Sequence of chain 1.A:
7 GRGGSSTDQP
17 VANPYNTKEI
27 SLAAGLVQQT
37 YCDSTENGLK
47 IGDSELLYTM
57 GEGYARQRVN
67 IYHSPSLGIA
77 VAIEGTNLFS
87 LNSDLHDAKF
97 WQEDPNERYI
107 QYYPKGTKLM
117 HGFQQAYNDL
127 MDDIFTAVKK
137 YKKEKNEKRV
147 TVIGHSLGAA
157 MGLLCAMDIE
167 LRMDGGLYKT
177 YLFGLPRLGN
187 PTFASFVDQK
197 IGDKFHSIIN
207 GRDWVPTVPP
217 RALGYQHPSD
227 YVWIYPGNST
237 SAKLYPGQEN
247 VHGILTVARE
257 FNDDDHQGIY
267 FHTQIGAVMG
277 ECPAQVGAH

A protein and the small-molecule ligand that binds it are described below.
Small molecule (SMILES): CC(=O)N[C@H]1[C@H](O[C@H]2[C@H](O)[C@@H](NC(C)=O)CO[C@@H]2CO)O[C@H](CO)[C@@H](O[C@@H]2O[C@H](CO)[C@@H](O)[C@H](O)[C@@H]2O)[C@@H]1O

Binding-site contacts:
Ligand atom C5 contacts residue GLY264 of chain 1.A at 3.8 Å.
Ligand atom O3 contacts residue ASP260 of chain 1.A at 3.6 Å.
Ligand atom O6 contacts residue ILE265 of chain 1.A at 4.0 Å.
Ligand atom O5 contacts residue GLY264 of chain 1.A at 3.8 Å.
Ligand atom C5 contacts residue GLN263 of chain 1.A at 3.9 Å.
Ligand atom C2 contacts residue ASP260 of chain 1.A at 3.9 Å.
Ligand atom O5 contacts residue ASP260 of chain 1.A at 3.5 Å.
Ligand atom C5 contacts residue ASP260 of chain 1.A at 3.6 Å.
Ligand atom C5 contacts residue ASN234 of chain 1.A at 3.6 Å.
Ligand atom C3 contacts residue ASP261 of chain 1.A at 4.2 Å.
Ligand atom C2 contacts residue ASN234 of chain 1.A at 2.4 Å.
Ligand atom C1 contacts residue ASP261 of chain 1.A at 4.1 Å.
Ligand atom C4 contacts residue ASN234 of chain 1.A at 4.2 Å.
Ligand atom C1 contacts residue GLY264 of chain 1.A at 4.0 Å.
Ligand atom N2 contacts residue ASN234 of chain 1.A at 2.9 Å (h-bond).
Ligand atom C7 contacts residue ASP261 of chain 1.A at 3.8 Å.
Ligand atom C6 contacts residue GLN270 of chain 1.A at 3.5 Å.
Ligand atom C7 contacts residue ASN234 of chain 1.A at 3.6 Å.
Ligand atom C8 contacts residue ASP261 of chain 1.A at 3.5 Å.
Ligand atom N2 contacts residue ASP261 of chain 1.A at 2.9 Å (salt-bridge).
Ligand atom C6 contacts residue GLN263 of chain 1.A at 3.5 Å.
Ligand atom O6 contacts residue GLN263 of chain 1.A at 2.7 Å (h-bond).
Ligand atom C4 contacts residue ASP260 of chain 1.A at 3.9 Å.
Ligand atom O6 contacts residue GLN270 of chain 1.A at 2.9 Å (h-bond).
Ligand atom C2 contacts residue ASP261 of chain 1.A at 3.9 Å.
Ligand atom O6 contacts residue ASP260 of chain 1.A at 4.0 Å.
Ligand atom C1 contacts residue ASN234 of chain 1.A at 1.5 Å.
Ligand atom C3 contacts residue ASN234 of chain 1.A at 3.8 Å.
Ligand atom O7 contacts residue GLN263 of chain 1.A at 2.9 Å (h-bond).
Ligand atom O5 contacts residue ASN234 of chain 1.A at 2.3 Å (h-bond).
Ligand atom C6 contacts residue ASP260 of chain 1.A at 3.7 Å.
Ligand atom C3 contacts residue ASP260 of chain 1.A at 3.6 Å.
Ligand atom C7 contacts residue GLN263 of chain 1.A at 3.7 Å.
Ligand atom C6 contacts residue GLY264 of chain 1.A at 4.1 Å.
Ligand atom C8 contacts residue GLN263 of chain 1.A at 3.9 Å.
Ligand atom C1 contacts residue ASP260 of chain 1.A at 4.2 Å.
Ligand atom O4 contacts residue ASP260 of chain 1.A at 3.7 Å.
Ligand atom O7 contacts residue ASN234 of chain 1.A at 3.9 Å.
Ligand atom O6 contacts residue GLY264 of chain 1.A at 3.4 Å.
Ligand atom C8 contacts residue GLY272 of chain 1.A at 3.6 Å.